Sequence of chain 1.A:
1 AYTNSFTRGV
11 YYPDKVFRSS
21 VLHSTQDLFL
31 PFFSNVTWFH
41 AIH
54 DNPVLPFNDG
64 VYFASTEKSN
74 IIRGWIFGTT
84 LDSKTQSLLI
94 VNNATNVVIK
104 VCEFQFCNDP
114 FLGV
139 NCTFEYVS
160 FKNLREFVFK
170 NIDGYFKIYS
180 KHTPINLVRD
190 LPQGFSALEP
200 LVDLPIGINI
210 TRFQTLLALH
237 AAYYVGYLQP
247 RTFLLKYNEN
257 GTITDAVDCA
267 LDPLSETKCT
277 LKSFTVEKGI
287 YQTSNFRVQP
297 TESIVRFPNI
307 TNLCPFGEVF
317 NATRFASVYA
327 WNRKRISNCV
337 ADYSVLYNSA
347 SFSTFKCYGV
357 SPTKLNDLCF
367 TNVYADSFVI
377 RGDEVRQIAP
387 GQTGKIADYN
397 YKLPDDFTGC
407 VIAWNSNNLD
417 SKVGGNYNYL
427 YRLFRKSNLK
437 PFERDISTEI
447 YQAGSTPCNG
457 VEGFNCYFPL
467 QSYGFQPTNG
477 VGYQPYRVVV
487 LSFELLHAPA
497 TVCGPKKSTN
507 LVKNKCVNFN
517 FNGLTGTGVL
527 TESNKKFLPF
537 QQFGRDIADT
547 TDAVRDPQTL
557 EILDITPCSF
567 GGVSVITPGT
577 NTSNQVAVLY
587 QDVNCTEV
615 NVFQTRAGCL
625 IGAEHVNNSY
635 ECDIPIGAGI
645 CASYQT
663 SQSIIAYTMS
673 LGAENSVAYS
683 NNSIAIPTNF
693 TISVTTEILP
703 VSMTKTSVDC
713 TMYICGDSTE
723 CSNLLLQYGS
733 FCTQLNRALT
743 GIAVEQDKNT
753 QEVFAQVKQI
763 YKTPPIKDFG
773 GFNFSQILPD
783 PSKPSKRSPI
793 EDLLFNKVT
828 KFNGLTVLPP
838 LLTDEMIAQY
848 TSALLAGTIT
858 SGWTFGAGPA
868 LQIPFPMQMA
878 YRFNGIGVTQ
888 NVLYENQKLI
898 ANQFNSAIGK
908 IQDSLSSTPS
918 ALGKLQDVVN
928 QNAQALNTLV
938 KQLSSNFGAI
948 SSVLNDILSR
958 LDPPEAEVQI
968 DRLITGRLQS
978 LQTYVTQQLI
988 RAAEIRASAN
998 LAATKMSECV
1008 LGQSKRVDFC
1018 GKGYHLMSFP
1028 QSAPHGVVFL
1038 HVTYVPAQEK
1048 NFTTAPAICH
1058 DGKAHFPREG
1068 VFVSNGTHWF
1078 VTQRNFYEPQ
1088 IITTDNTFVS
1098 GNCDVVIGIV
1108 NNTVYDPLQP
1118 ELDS

This small molecule binds to this protein.
Small molecule (SMILES): CC(=O)N[C@@H]1[C@@H](O)[C@H](O)[C@@H](CO)O[C@H]1O

Binding-site contacts:
Ligand atom C4 contacts residue ASN590 of chain 1.A at 3.4 Å.
Ligand atom O6 contacts residue ASN590 of chain 1.A at 2.7 Å (h-bond).
Ligand atom O6 contacts residue THR592 of chain 1.A at 3.5 Å (h-bond).
Ligand atom C6 contacts residue THR592 of chain 1.A at 3.7 Å.
Ligand atom C6 contacts residue ASN590 of chain 1.A at 3.2 Å.
Ligand atom C5 contacts residue ASN590 of chain 1.A at 3.1 Å.
Ligand atom C1 contacts residue ASN590 of chain 1.A at 1.4 Å.
Ligand atom N2 contacts residue ASN590 of chain 1.A at 3.5 Å (h-bond).
Ligand atom O3 contacts residue ASN590 of chain 1.A at 4.5 Å.
Ligand atom C3 contacts residue ASN590 of chain 1.A at 3.4 Å.
Ligand atom O5 contacts residue ASN590 of chain 1.A at 2.5 Å (h-bond).
Ligand atom C2 contacts residue ASN590 of chain 1.A at 2.4 Å.